Sequence of chain 1.B:
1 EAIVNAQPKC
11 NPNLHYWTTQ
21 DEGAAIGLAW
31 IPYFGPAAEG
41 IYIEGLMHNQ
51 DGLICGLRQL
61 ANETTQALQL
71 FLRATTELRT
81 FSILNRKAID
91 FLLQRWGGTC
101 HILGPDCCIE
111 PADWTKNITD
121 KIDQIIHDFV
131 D

A protein and the small-molecule ligand that binds it are described below.
Small molecule (SMILES): CN[C@H]1CC[C@@H](c2ccc(Cl)c(Cl)c2)c2ccccc21

Binding-site contacts:
Ligand atom C17 contacts residue LEU159 of chain 1.A at 3.5 Å (hydrophobic).
Ligand atom C16 contacts residue LEU159 of chain 1.A at 4.3 Å (hydrophobic).
Ligand atom C4 contacts residue MET47 of chain 1.B at 4.3 Å (hydrophobic).
Ligand atom C12 contacts residue TYR16 of chain 1.B at 3.9 Å (hydrophobic).
Ligand atom C8 contacts residue ARG37 of chain 1.A at 3.7 Å.
Ligand atom C15 contacts residue LEU57 of chain 1.B at 4.1 Å (hydrophobic).
Ligand atom C7 contacts residue ALA74 of chain 1.A at 4.0 Å (hydrophobic).
Ligand atom CL19 contacts residue ILE11 of chain 1.A at 3.6 Å.
Ligand atom C18 contacts residue MET47 of chain 1.B at 4.4 Å (hydrophobic).
Ligand atom C16 contacts residue MET47 of chain 1.B at 4.1 Å (hydrophobic).
Ligand atom CL19 contacts residue LEU53 of chain 1.B at 4.3 Å.
Ligand atom C15 contacts residue MET47 of chain 1.B at 3.9 Å (hydrophobic).
Ligand atom C7 contacts residue SER38 of chain 1.A at 4.1 Å.
Ligand atom CL20 contacts residue LEU57 of chain 1.B at 3.5 Å.
Ligand atom N11 contacts residue ARG37 of chain 1.A at 4.2 Å.
Ligand atom C6 contacts residue VAL39 of chain 1.A at 3.5 Å (hydrophobic).
Ligand atom C8 contacts residue SER38 of chain 1.A at 4.4 Å.
Ligand atom C7 contacts residue ARG37 of chain 1.A at 3.5 Å.
Ligand atom C2 contacts residue TYR16 of chain 1.B at 3.3 Å (hydrophobic).
Ligand atom CL20 contacts residue LEU53 of chain 1.B at 3.8 Å.
Ligand atom C3 contacts residue MET47 of chain 1.B at 3.7 Å (hydrophobic).
Ligand atom C18 contacts residue LEU159 of chain 1.A at 4.0 Å (hydrophobic).
Ligand atom C10 contacts residue ALA74 of chain 1.A at 4.3 Å (hydrophobic).
Ligand atom CL20 contacts residue ILE54 of chain 1.B at 4.1 Å.
Ligand atom C9 contacts residue ARG37 of chain 1.A at 3.7 Å.
Ligand atom C15 contacts residue LEU157 of chain 1.A at 4.1 Å (hydrophobic).
Ligand atom C14 contacts residue LEU57 of chain 1.B at 4.0 Å (hydrophobic).
Ligand atom C6 contacts residue LEU157 of chain 1.A at 4.2 Å (hydrophobic).
Ligand atom C17 contacts residue LEU157 of chain 1.A at 4.2 Å (hydrophobic).
Ligand atom C7 contacts residue VAL39 of chain 1.A at 3.4 Å (hydrophobic).
Ligand atom C3 contacts residue TYR16 of chain 1.B at 4.1 Å (hydrophobic).
Ligand atom C13 contacts residue MET47 of chain 1.B at 3.8 Å (hydrophobic).
Ligand atom C1 contacts residue TYR16 of chain 1.B at 3.8 Å (hydrophobic).
Ligand atom C14 contacts residue MET47 of chain 1.B at 3.5 Å (hydrophobic).
Ligand atom C8 contacts residue ALA74 of chain 1.A at 3.6 Å (hydrophobic).
Ligand atom C14 contacts residue LEU14 of chain 1.B at 4.4 Å (hydrophobic).
Ligand atom C14 contacts residue LEU157 of chain 1.A at 4.4 Å (hydrophobic).
Ligand atom C16 contacts residue LEU157 of chain 1.A at 4.0 Å (hydrophobic).
Ligand atom CL20 contacts residue MET47 of chain 1.B at 4.3 Å.
Ligand atom C9 contacts residue ALA74 of chain 1.A at 3.8 Å (hydrophobic).

Sequence of chain 1.A:
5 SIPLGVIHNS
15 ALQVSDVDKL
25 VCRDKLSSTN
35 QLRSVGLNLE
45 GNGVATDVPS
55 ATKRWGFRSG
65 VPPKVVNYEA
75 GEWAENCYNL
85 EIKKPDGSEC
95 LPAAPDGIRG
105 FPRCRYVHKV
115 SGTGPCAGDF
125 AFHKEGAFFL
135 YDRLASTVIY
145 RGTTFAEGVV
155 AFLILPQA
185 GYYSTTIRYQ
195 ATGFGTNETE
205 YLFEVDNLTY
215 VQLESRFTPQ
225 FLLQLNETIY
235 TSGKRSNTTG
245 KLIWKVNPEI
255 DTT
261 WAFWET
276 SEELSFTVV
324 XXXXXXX